This small molecule binds to this protein.
Small molecule (SMILES): CC(=O)N[C@@H]1[C@@H](O)[C@H](O)[C@@H](CO)O[C@H]1O

Binding-site contacts:
Ligand atom C8 contacts residue TRP99 of chain 1.B at 3.4 Å (hydrophobic).
Ligand atom N2 contacts residue ASN100 of chain 1.B at 2.7 Å (h-bond).
Ligand atom C4 contacts residue ASN100 of chain 1.B at 4.2 Å.
Ligand atom C1 contacts residue SER102 of chain 1.B at 4.1 Å.
Ligand atom O5 contacts residue SER102 of chain 1.B at 4.1 Å.
Ligand atom O7 contacts residue PRO98 of chain 1.B at 4.3 Å.
Ligand atom C8 contacts residue ASN100 of chain 1.B at 3.8 Å.
Ligand atom C2 contacts residue ASN100 of chain 1.B at 2.4 Å.
Ligand atom C5 contacts residue ASN100 of chain 1.B at 3.7 Å.
Ligand atom C7 contacts residue ASN100 of chain 1.B at 3.1 Å.
Ligand atom O5 contacts residue ASN100 of chain 1.B at 2.4 Å (h-bond).
Ligand atom O7 contacts residue ASN100 of chain 1.B at 3.3 Å (h-bond).
Ligand atom C3 contacts residue ASN100 of chain 1.B at 3.7 Å.
Ligand atom C1 contacts residue ASN100 of chain 1.B at 1.5 Å.
Ligand atom C8 contacts residue PRO98 of chain 1.B at 3.9 Å (hydrophobic).

Sequence of chain 1.B:
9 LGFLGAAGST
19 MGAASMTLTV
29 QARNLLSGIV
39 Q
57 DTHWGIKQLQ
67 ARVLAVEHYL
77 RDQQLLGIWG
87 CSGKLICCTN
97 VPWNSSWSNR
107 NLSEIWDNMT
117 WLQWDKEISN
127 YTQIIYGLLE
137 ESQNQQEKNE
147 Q